Binding-site contacts:
Ligand atom O5 contacts residue ASN103 of chain 2.D at 2.4 Å (h-bond).
Ligand atom N2 contacts residue ASN103 of chain 2.D at 2.9 Å (h-bond).
Ligand atom O7 contacts residue ASN103 of chain 2.D at 3.2 Å (h-bond).
Ligand atom C1 contacts residue GLY114 of chain 2.D at 4.4 Å.
Ligand atom C7 contacts residue ASN103 of chain 2.D at 3.2 Å.
Ligand atom C8 contacts residue CYS101 of chain 2.D at 4.1 Å (hydrophobic).
Ligand atom C3 contacts residue ASN103 of chain 2.D at 3.8 Å.
Ligand atom C8 contacts residue LYS117 of chain 2.D at 4.3 Å.
Ligand atom C5 contacts residue ASN103 of chain 2.D at 3.7 Å.
Ligand atom C8 contacts residue ASN103 of chain 2.D at 3.7 Å.
Ligand atom O5 contacts residue GLY114 of chain 2.D at 4.4 Å.
Ligand atom C4 contacts residue ASN103 of chain 2.D at 4.2 Å.
Ligand atom C1 contacts residue ASN103 of chain 2.D at 1.4 Å.
Ligand atom C8 contacts residue THR102 of chain 2.D at 4.0 Å.
Ligand atom C2 contacts residue ASN103 of chain 2.D at 2.4 Å.

Sequence of chain 2.D:
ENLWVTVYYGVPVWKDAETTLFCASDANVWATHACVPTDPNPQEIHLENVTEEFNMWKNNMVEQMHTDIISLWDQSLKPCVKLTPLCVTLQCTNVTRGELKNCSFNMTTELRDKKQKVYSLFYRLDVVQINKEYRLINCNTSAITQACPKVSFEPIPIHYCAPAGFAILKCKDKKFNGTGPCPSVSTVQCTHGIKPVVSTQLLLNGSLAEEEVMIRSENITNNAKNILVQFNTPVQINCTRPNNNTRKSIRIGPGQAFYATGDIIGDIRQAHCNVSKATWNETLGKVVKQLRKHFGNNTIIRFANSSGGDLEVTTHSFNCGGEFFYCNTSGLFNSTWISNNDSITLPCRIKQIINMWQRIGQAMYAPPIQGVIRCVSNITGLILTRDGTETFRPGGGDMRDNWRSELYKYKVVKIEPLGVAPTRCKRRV

A small-molecule ligand and the protein it binds are described below.
Small molecule (SMILES): CC(=O)N[C@H]1[C@H](O[C@H]2[C@H](O)[C@@H](NC(C)=O)CO[C@@H]2CO)O[C@H](CO)[C@@H](O)[C@@H]1O